Sequence of chain 1.F:
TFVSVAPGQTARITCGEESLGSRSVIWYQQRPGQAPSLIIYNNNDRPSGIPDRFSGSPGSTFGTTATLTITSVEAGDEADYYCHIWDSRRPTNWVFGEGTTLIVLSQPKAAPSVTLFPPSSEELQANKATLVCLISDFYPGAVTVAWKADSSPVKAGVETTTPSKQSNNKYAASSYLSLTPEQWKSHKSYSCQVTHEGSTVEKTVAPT

Binding-site contacts:
Ligand atom O7 contacts residue ASN58 of chain 1.E at 2.8 Å (h-bond).
Ligand atom C3 contacts residue THR94 of chain 1.F at 3.9 Å.
Ligand atom C8 contacts residue TRP88 of chain 1.F at 4.2 Å (hydrophobic).
Ligand atom C7 contacts residue ASN58 of chain 1.E at 4.0 Å.
Ligand atom C7 contacts residue ASP89 of chain 1.F at 4.4 Å.
Ligand atom N2 contacts residue THR94 of chain 1.F at 3.7 Å.
Ligand atom O6 contacts residue THR115 of chain 1.E at 3.0 Å (h-bond).
Ligand atom C6 contacts residue THR115 of chain 1.E at 4.4 Å.
Ligand atom C3 contacts residue ASN107 of chain 1.D at 3.8 Å.
Ligand atom O2 contacts residue ASP56 of chain 1.E at 4.1 Å.
Ligand atom C8 contacts residue ASN107 of chain 1.D at 4.3 Å.
Ligand atom C1 contacts residue ASN107 of chain 1.D at 1.4 Å.
Ligand atom C1 contacts residue ASP56 of chain 1.E at 4.2 Å.
Ligand atom N2 contacts residue ASN107 of chain 1.D at 2.9 Å (h-bond).
Ligand atom C7 contacts residue PHE114 of chain 1.E at 3.5 Å (hydrophobic).
Ligand atom C2 contacts residue ASN107 of chain 1.D at 2.5 Å.
Ligand atom O5 contacts residue ASN107 of chain 1.D at 2.4 Å (h-bond).
Ligand atom N2 contacts residue PHE114 of chain 1.E at 4.4 Å.
Ligand atom C6 contacts residue THR115 of chain 1.E at 3.8 Å.
Ligand atom C8 contacts residue ASP89 of chain 1.F at 3.4 Å.
Ligand atom C8 contacts residue ARG92 of chain 1.F at 4.3 Å.
Ligand atom O7 contacts residue PHE114 of chain 1.E at 3.3 Å.
Ligand atom C7 contacts residue ASN107 of chain 1.D at 3.1 Å.
Ligand atom C5 contacts residue ASN107 of chain 1.D at 3.7 Å.
Ligand atom O3 contacts residue THR115 of chain 1.E at 4.4 Å.
Ligand atom C4 contacts residue ASN107 of chain 1.D at 4.3 Å.
Ligand atom C8 contacts residue PHE114 of chain 1.E at 3.6 Å (hydrophobic).
Ligand atom O4 contacts residue ARG102 of chain 1.E at 3.9 Å.
Ligand atom C2 contacts residue THR94 of chain 1.F at 4.3 Å.
Ligand atom O6 contacts residue THR115 of chain 1.E at 3.6 Å.
Ligand atom O7 contacts residue ASN107 of chain 1.D at 2.9 Å (h-bond).
Ligand atom O2 contacts residue TYR33 of chain 1.E at 3.4 Å (h-bond).
Ligand atom C4 contacts residue ARG102 of chain 1.E at 4.4 Å.
Ligand atom O3 contacts residue THR94 of chain 1.F at 4.3 Å.

A protein and the small-molecule ligand that binds it are described below.
Small molecule (SMILES): CC(=O)N[C@H]1[C@H](O[C@H]2[C@H](O)[C@@H](NC(C)=O)CO[C@@H]2CO)O[C@H](CO)[C@@H](O[C@@H]2O[C@H](CO)[C@@H](O)[C@H](O[C@H]3O[C@H](CO)[C@@H](O)[C@H](O)[C@@H]3O)[C@@H]2O)[C@@H]1O

Sequence of chain 1.D:
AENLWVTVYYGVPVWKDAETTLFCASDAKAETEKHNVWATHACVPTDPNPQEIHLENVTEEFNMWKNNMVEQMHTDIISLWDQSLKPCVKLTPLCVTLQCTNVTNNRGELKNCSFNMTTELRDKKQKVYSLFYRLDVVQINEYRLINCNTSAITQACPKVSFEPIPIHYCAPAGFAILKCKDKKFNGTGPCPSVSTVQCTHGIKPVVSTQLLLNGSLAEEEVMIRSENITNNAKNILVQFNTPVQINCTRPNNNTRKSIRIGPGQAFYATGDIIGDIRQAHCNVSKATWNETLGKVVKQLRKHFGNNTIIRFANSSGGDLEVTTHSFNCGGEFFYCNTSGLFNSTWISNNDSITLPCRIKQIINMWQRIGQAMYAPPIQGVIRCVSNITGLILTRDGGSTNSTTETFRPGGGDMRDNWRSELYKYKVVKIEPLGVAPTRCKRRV

Sequence of chain 1.E:
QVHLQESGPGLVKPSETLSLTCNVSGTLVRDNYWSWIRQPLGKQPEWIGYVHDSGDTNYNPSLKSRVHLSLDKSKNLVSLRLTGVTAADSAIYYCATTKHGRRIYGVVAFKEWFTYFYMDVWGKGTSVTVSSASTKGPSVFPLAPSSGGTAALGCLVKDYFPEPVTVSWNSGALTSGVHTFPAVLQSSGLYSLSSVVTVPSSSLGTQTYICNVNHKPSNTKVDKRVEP